Binding-site contacts:
Ligand atom C6 contacts residue GLU667 of chain 1.A at 4.0 Å.
Ligand atom N1 contacts residue PHE668 of chain 1.A at 4.3 Å.
Ligand atom O2' contacts residue VAL669 of chain 1.A at 4.1 Å.
Ligand atom O5' contacts residue LEU588 of chain 1.A at 4.5 Å.
Ligand atom C2 contacts residue PHE668 of chain 1.A at 4.1 Å (hydrophobic).
Ligand atom N6 contacts residue GLU667 of chain 1.A at 4.1 Å.
Ligand atom O2' contacts residue PRO673 of chain 1.A at 4.2 Å.
Ligand atom C2 contacts residue VAL669 of chain 1.A at 3.4 Å (hydrophobic).
Ligand atom C2' contacts residue GLY672 of chain 1.A at 4.3 Å.
Ligand atom O2' contacts residue GLY672 of chain 1.A at 3.3 Å.
Ligand atom N1 contacts residue GLU667 of chain 1.A at 3.2 Å (salt-bridge).
Ligand atom N3 contacts residue VAL669 of chain 1.A at 3.6 Å.
Ligand atom N1 contacts residue VAL669 of chain 1.A at 4.1 Å.
Ligand atom C2 contacts residue GLU667 of chain 1.A at 3.9 Å.

This protein binds this small molecule.
Small molecule (SMILES): Nc1ncnc2c1ncn2[C@@H]1O[C@H](CO)[C@@H](O)[C@H]1O

Sequence of chain 1.A:
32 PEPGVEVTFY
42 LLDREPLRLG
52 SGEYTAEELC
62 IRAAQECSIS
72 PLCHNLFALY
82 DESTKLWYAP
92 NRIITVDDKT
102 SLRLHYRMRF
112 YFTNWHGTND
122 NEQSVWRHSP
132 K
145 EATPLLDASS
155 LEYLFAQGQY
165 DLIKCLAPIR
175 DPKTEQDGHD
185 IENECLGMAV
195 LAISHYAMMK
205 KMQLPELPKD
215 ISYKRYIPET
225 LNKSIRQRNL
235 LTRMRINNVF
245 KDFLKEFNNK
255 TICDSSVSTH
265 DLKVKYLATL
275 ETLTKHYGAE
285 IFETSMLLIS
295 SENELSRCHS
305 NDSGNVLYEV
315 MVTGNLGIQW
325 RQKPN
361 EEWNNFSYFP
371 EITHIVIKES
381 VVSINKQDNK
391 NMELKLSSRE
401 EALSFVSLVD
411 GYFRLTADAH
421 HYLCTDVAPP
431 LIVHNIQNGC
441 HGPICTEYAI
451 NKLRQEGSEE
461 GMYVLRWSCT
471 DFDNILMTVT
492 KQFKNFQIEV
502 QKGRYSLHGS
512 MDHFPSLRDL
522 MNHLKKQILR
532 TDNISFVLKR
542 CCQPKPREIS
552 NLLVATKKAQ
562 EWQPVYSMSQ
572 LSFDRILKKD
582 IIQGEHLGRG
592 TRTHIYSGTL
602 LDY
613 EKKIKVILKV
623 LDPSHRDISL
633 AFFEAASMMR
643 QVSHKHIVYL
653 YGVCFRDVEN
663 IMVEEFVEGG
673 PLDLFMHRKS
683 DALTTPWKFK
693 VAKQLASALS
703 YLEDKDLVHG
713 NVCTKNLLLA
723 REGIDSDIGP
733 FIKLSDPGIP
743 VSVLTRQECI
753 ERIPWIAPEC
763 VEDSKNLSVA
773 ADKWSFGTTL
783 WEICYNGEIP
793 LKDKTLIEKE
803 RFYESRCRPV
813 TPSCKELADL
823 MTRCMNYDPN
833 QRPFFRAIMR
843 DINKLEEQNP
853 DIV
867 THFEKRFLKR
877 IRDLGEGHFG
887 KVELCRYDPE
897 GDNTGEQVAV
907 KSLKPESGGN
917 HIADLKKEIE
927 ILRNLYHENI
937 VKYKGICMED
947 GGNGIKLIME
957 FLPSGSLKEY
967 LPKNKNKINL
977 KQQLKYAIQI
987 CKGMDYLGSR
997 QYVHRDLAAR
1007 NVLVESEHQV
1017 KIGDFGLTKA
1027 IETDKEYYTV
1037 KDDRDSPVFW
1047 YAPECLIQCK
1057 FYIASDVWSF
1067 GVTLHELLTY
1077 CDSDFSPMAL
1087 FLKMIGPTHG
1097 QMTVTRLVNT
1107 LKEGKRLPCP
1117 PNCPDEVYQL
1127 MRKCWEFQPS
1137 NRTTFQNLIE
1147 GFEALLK